Sequence of chain 1.B:
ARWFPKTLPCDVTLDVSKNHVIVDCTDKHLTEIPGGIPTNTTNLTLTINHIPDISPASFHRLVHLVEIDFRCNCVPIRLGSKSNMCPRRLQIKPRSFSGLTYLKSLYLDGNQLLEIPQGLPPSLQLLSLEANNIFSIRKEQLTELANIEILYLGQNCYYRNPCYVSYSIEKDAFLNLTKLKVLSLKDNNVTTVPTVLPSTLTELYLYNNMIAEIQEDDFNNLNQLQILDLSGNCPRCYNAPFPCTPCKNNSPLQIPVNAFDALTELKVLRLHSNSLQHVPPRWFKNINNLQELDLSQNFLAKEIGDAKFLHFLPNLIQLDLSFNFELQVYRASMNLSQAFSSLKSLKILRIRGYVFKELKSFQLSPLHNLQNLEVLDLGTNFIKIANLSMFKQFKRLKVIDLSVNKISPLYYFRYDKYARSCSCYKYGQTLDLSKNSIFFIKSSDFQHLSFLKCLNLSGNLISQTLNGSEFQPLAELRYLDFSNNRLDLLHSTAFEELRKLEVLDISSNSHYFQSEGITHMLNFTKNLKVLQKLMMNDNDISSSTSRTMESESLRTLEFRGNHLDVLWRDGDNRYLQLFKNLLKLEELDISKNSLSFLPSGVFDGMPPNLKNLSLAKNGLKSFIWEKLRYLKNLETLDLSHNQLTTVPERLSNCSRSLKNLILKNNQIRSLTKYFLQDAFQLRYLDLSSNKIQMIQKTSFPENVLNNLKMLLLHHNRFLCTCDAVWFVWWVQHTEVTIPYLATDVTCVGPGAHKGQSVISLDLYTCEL

This small molecule binds to this protein.
Small molecule (SMILES): CC(=O)N[C@@H]1[C@@H](O)[C@H](O)[C@@H](CO)O[C@H]1O

Binding-site contacts:
Ligand atom O6 contacts residue ASP310 of chain 1.B at 3.6 Å.
Ligand atom O7 contacts residue ASN339 of chain 1.B at 3.9 Å.
Ligand atom O6 contacts residue LYS306 of chain 1.B at 3.0 Å (salt-bridge).
Ligand atom N2 contacts residue ASN339 of chain 1.B at 2.9 Å (h-bond).
Ligand atom O6 contacts residue GLY309 of chain 1.B at 3.7 Å.
Ligand atom C1 contacts residue ASN339 of chain 1.B at 1.4 Å.
Ligand atom C7 contacts residue ASN339 of chain 1.B at 3.5 Å.
Ligand atom C8 contacts residue ASN339 of chain 1.B at 3.9 Å.
Ligand atom C2 contacts residue ASN339 of chain 1.B at 2.5 Å.
Ligand atom O5 contacts residue GLY309 of chain 1.B at 3.7 Å.
Ligand atom C4 contacts residue ASN339 of chain 1.B at 4.2 Å.
Ligand atom O5 contacts residue ASN339 of chain 1.B at 2.3 Å (h-bond).
Ligand atom C1 contacts residue GLY309 of chain 1.B at 3.8 Å.
Ligand atom C5 contacts residue ASN339 of chain 1.B at 3.6 Å.
Ligand atom C6 contacts residue LYS306 of chain 1.B at 4.3 Å.
Ligand atom C5 contacts residue GLY309 of chain 1.B at 4.0 Å.
Ligand atom C3 contacts residue ASN339 of chain 1.B at 3.8 Å.